Sequence of chain 1.A:
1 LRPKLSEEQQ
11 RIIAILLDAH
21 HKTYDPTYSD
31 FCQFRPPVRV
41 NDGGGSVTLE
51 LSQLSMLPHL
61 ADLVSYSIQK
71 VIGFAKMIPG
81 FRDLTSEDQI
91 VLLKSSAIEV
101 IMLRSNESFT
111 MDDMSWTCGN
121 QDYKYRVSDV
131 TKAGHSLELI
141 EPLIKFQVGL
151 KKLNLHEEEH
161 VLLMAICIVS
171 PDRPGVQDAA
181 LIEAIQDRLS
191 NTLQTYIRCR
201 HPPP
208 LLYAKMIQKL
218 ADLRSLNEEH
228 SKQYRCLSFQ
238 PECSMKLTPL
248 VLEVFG

Binding-site contacts:
Ligand atom C1 contacts residue LEU63 of chain 1.A at 3.7 Å (hydrophobic).
Ligand atom C20 contacts residue TRP116 of chain 1.A at 3.5 Å (hydrophobic).
Ligand atom O5 contacts residue THR23 of chain 1.A at 3.6 Å (h-bond).
Ligand atom F2 contacts residue ALA61 of chain 1.A at 3.6 Å.
Ligand atom F1 contacts residue LEU234 of chain 1.A at 3.8 Å.
Ligand atom O4 contacts residue ARG104 of chain 1.A at 2.7 Å (salt-bridge).
Ligand atom C27 contacts residue SER67 of chain 1.A at 3.6 Å.
Ligand atom F3 contacts residue LEU244 of chain 1.A at 3.4 Å.
Ligand atom C22 contacts residue TRP116 of chain 1.A at 3.8 Å (hydrophobic).
Ligand atom O5 contacts residue LYS70 of chain 1.A at 3.6 Å.
Ligand atom C14 contacts residue HIS135 of chain 1.A at 3.5 Å.
Ligand atom C18 contacts residue VAL64 of chain 1.A at 3.4 Å (hydrophobic).
Ligand atom C16 contacts residue LEU57 of chain 1.A at 3.5 Å (hydrophobic).
Ligand atom F4 contacts residue VAL248 of chain 1.A at 3.4 Å.
Ligand atom O5 contacts residue TYR24 of chain 1.A at 3.6 Å.
Ligand atom C15 contacts residue HIS135 of chain 1.A at 3.5 Å.
Ligand atom F6 contacts residue HIS227 of chain 1.A at 3.1 Å.
Ligand atom F3 contacts residue LEU57 of chain 1.A at 3.4 Å.
Ligand atom F6 contacts residue PHE252 of chain 1.A at 3.4 Å.
Ligand atom C29 contacts residue ARG104 of chain 1.A at 3.4 Å.
Ligand atom O1 contacts residue HIS135 of chain 1.A at 2.7 Å (h-bond).
Ligand atom O5 contacts residue ARG104 of chain 1.A at 3.0 Å (salt-bridge).
Ligand atom C29 contacts residue SER67 of chain 1.A at 3.8 Å.
Ligand atom C15 contacts residue HIS227 of chain 1.A at 3.6 Å.
Ligand atom F4 contacts residue TYR231 of chain 1.A at 3.5 Å.
Ligand atom F1 contacts residue HIS135 of chain 1.A at 3.4 Å.
Ligand atom C24 contacts residue ILE101 of chain 1.A at 3.6 Å (hydrophobic).
Ligand atom O1 contacts residue HIS227 of chain 1.A at 2.7 Å (h-bond).
Ligand atom C24 contacts residue SER67 of chain 1.A at 3.1 Å.
Ligand atom C21 contacts residue SER105 of chain 1.A at 3.6 Å.
Ligand atom C23 contacts residue TYR125 of chain 1.A at 3.7 Å (hydrophobic).
Ligand atom F6 contacts residue VAL64 of chain 1.A at 3.6 Å.
Ligand atom F5 contacts residue VAL64 of chain 1.A at 3.4 Å.
Ligand atom O2 contacts residue LEU63 of chain 1.A at 3.6 Å.
Ligand atom O3 contacts residue TYR24 of chain 1.A at 3.5 Å.
Ligand atom F4 contacts residue PHE252 of chain 1.A at 3.6 Å.
Ligand atom F3 contacts residue LEU234 of chain 1.A at 3.4 Å.
Ligand atom F1 contacts residue LEU57 of chain 1.A at 3.1 Å.
Ligand atom O4 contacts residue SER67 of chain 1.A at 3.3 Å (h-bond).
Ligand atom F2 contacts residue LEU57 of chain 1.A at 3.3 Å.

A small-molecule ligand and the protein it binds are described below.
Small molecule (SMILES): CCC(CC)(c1ccc(C#CC(O)(C(F)(F)F)C(F)(F)F)c(C)c1)c1ccc(OC[C@@H](O)CCC(=O)O)c(C)c1